Sequence of chain 1.D:
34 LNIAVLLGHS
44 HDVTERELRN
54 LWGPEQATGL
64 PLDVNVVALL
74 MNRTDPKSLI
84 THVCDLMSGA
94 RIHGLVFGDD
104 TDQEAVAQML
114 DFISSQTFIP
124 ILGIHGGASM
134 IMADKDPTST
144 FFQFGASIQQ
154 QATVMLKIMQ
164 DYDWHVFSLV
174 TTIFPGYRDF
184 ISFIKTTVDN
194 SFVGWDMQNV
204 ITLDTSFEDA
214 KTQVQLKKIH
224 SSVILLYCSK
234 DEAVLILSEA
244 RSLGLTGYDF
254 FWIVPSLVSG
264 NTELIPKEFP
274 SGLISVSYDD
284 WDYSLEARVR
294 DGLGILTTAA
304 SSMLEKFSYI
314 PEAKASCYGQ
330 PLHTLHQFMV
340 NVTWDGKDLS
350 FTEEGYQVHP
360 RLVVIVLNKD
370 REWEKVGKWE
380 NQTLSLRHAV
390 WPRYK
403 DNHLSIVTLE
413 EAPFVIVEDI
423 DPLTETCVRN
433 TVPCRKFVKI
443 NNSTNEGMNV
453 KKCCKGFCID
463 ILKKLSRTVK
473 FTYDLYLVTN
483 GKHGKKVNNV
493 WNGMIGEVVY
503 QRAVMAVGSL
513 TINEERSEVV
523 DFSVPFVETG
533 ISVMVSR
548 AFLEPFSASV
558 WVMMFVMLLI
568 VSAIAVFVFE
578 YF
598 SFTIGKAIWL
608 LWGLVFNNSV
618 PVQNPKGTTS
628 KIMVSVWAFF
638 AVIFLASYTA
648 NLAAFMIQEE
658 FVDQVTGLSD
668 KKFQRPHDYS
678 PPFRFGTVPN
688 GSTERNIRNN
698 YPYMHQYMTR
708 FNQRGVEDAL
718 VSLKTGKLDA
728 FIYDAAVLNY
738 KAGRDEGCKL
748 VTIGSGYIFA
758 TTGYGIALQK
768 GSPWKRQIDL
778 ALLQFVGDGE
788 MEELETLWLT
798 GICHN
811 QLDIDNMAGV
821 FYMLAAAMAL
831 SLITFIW

A protein and the small-molecule ligand that binds it are described below.
Small molecule (SMILES): CC(=O)N[C@@H]1[C@@H](O)[C@H](O)[C@@H](CO)O[C@H]1O

Binding-site contacts:
Ligand atom O7 contacts residue ASN443 of chain 1.D at 3.7 Å.
Ligand atom C1 contacts residue ILE442 of chain 1.D at 3.8 Å (hydrophobic).
Ligand atom C4 contacts residue ASN443 of chain 1.D at 4.3 Å.
Ligand atom C2 contacts residue ASN443 of chain 1.D at 2.6 Å.
Ligand atom C8 contacts residue ASN443 of chain 1.D at 4.4 Å.
Ligand atom N2 contacts residue ASN443 of chain 1.D at 3.0 Å (h-bond).
Ligand atom O5 contacts residue ILE442 of chain 1.D at 3.2 Å (h-bond).
Ligand atom C3 contacts residue ASN443 of chain 1.D at 3.9 Å.
Ligand atom C1 contacts residue ASN443 of chain 1.D at 1.5 Å.
Ligand atom C7 contacts residue ASN443 of chain 1.D at 3.5 Å.
Ligand atom C6 contacts residue ILE442 of chain 1.D at 4.3 Å (hydrophobic).
Ligand atom O6 contacts residue ILE442 of chain 1.D at 3.7 Å.
Ligand atom O7 contacts residue SER445 of chain 1.D at 4.1 Å.
Ligand atom O5 contacts residue ASN443 of chain 1.D at 2.4 Å (h-bond).
Ligand atom O5 contacts residue ASN444 of chain 1.D at 4.3 Å.
Ligand atom C2 contacts residue ASN444 of chain 1.D at 4.4 Å.
Ligand atom C5 contacts residue ASN443 of chain 1.D at 3.7 Å.
Ligand atom C5 contacts residue ILE442 of chain 1.D at 4.3 Å (hydrophobic).